This small molecule binds to this protein.
Small molecule (SMILES): Cc1cc(CCCOc2c(C)cc(-c3nnn(C)n3)cc2C)on1

Binding-site contacts:
Ligand atom N1A contacts residue PHE179 of chain 2.A at 3.3 Å.
Ligand atom C5B contacts residue LEU181 of chain 2.A at 3.6 Å (hydrophobic).
Ligand atom CM4 contacts residue ALA166 of chain 2.A at 3.1 Å (hydrophobic).
Ligand atom C5 contacts residue MET214 of chain 2.A at 3.4 Å (hydrophobic).
Ligand atom C1B contacts residue LEU181 of chain 2.A at 4.0 Å (hydrophobic).
Ligand atom O1 contacts residue LEU100 of chain 2.A at 3.7 Å.
Ligand atom N1A contacts residue LEU217 of chain 2.A at 3.3 Å.
Ligand atom C4 contacts residue LEU100 of chain 2.A at 3.9 Å (hydrophobic).
Ligand atom CM6 contacts residue TYR144 of chain 2.A at 3.7 Å (hydrophobic).
Ligand atom C1C contacts residue MET214 of chain 2.A at 3.2 Å (hydrophobic).
Ligand atom C5B contacts residue TYR144 of chain 2.A at 3.8 Å (hydrophobic).
Ligand atom N3A contacts residue TYR144 of chain 2.A at 3.2 Å.
Ligand atom CM6 contacts residue LEU184 of chain 2.A at 3.7 Å (hydrophobic).
Ligand atom C2A contacts residue LEU217 of chain 2.A at 4.0 Å (hydrophobic).
Ligand atom C1B contacts residue ILE98 of chain 2.A at 3.7 Å (hydrophobic).
Ligand atom C6B contacts residue LEU181 of chain 2.A at 3.5 Å (hydrophobic).
Ligand atom N1A contacts residue MET124 of chain 2.A at 3.6 Å.
Ligand atom CM6 contacts residue LEU181 of chain 2.A at 3.8 Å (hydrophobic).
Ligand atom C2A contacts residue PHE179 of chain 2.A at 3.5 Å (hydrophobic).
Ligand atom O1 contacts residue MET214 of chain 2.A at 3.2 Å.
Ligand atom CM2 contacts residue ILE122 of chain 2.A at 3.8 Å (hydrophobic).
Ligand atom N2 contacts residue MET214 of chain 2.A at 3.8 Å.
Ligand atom C3 contacts residue LEU100 of chain 2.A at 3.8 Å (hydrophobic).
Ligand atom N4A contacts residue TYR144 of chain 2.A at 3.7 Å.
Ligand atom N5A contacts residue MET124 of chain 2.A at 3.9 Å.
Ligand atom C4 contacts residue MET214 of chain 2.A at 3.7 Å (hydrophobic).
Ligand atom CM4 contacts residue VAL168 of chain 2.A at 3.9 Å (hydrophobic).
Ligand atom N2 contacts residue LEU100 of chain 2.A at 3.8 Å.
Ligand atom C4 contacts residue TYR190 of chain 2.A at 3.7 Å (hydrophobic).
Ligand atom N5A contacts residue PHE179 of chain 2.A at 3.3 Å.
Ligand atom CM3 contacts residue TYR190 of chain 2.A at 3.6 Å (hydrophobic).
Ligand atom C2B contacts residue ILE122 of chain 2.A at 4.0 Å (hydrophobic).
Ligand atom CM2 contacts residue ILE77 of chain 2.A at 3.8 Å (hydrophobic).
Ligand atom N5A contacts residue LEU217 of chain 2.A at 3.6 Å.
Ligand atom N3A contacts residue PHE179 of chain 2.A at 3.7 Å.
Ligand atom N4A contacts residue PHE179 of chain 2.A at 3.5 Å.
Ligand atom O1B contacts residue ILE98 of chain 2.A at 3.2 Å.
Ligand atom CM4 contacts residue TYR144 of chain 2.A at 3.8 Å (hydrophobic).
Ligand atom C6B contacts residue ILE98 of chain 2.A at 3.8 Å (hydrophobic).
Ligand atom CM4 contacts residue TYR142 of chain 2.A at 3.7 Å (hydrophobic).

Sequence of chain 2.A:
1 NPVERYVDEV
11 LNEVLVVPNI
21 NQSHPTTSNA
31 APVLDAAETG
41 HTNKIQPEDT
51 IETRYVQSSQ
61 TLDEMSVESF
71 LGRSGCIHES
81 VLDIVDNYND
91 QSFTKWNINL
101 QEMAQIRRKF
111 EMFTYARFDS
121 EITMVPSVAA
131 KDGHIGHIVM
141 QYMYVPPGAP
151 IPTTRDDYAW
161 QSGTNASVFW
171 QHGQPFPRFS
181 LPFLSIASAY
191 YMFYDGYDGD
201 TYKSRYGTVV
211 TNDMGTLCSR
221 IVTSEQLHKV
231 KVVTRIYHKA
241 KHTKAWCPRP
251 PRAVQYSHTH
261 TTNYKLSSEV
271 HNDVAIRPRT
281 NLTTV